Binding-site contacts:
Ligand atom OXT contacts residue LEU197 of chain 1.B at 3.3 Å.
Ligand atom O3 contacts residue PHE38 of chain 1.B at 4.2 Å.
Ligand atom O contacts residue PRO6 of chain 1.B at 3.4 Å.
Ligand atom O3 contacts residue TYR129 of chain 1.B at 2.6 Å (h-bond).
Ligand atom CA contacts residue THR43 of chain 1.B at 4.4 Å.
Ligand atom O contacts residue GLY41 of chain 1.B at 4.4 Å.
Ligand atom CB contacts residue PRO6 of chain 1.B at 4.1 Å (hydrophobic).
Ligand atom CA contacts residue VAL195 of chain 1.B at 4.0 Å (hydrophobic).
Ligand atom CB contacts residue VAL195 of chain 1.B at 3.5 Å (hydrophobic).
Ligand atom C contacts residue PRO6 of chain 1.B at 3.4 Å (hydrophobic).
Ligand atom C contacts residue THR43 of chain 1.B at 3.1 Å.
Ligand atom O3 contacts residue VAL156 of chain 1.B at 3.9 Å.
Ligand atom C contacts residue LEU197 of chain 1.B at 4.5 Å (hydrophobic).
Ligand atom O3 contacts residue VAL195 of chain 1.B at 4.2 Å.
Ligand atom O contacts residue THR43 of chain 1.B at 2.7 Å (h-bond).
Ligand atom CA contacts residue VAL156 of chain 1.B at 4.2 Å (hydrophobic).
Ligand atom OXT contacts residue THR43 of chain 1.B at 2.8 Å (h-bond).
Ligand atom C contacts residue THR42 of chain 1.B at 4.4 Å.
Ligand atom O contacts residue THR42 of chain 1.B at 3.5 Å.
Ligand atom C contacts residue TYR129 of chain 1.B at 4.0 Å (hydrophobic).
Ligand atom CA contacts residue PRO6 of chain 1.B at 3.8 Å (hydrophobic).
Ligand atom OXT contacts residue PRO6 of chain 1.B at 3.4 Å.
Ligand atom CA contacts residue TYR129 of chain 1.B at 3.6 Å (hydrophobic).
Ligand atom O3 contacts residue PRO6 of chain 1.B at 4.0 Å.
Ligand atom O contacts residue TYR129 of chain 1.B at 3.4 Å (h-bond).
Ligand atom CB contacts residue VAL156 of chain 1.B at 3.8 Å (hydrophobic).

Sequence of chain 1.B:
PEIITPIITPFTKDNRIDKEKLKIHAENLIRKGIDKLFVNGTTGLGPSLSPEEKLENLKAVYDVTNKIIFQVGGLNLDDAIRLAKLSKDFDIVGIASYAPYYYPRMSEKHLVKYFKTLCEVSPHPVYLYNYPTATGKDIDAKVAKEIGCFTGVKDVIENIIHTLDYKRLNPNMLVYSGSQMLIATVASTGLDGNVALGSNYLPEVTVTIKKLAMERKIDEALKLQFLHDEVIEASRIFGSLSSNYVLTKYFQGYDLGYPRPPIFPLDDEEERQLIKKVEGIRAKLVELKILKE

This small molecule binds to this protein.
Small molecule (SMILES): CC(=O)C(=O)O